Binding-site contacts:
Ligand atom N1 contacts residue PHE161 of chain 1.C at 4.1 Å.
Ligand atom N1 contacts residue THR93 of chain 1.C at 4.0 Å.
Ligand atom C6 contacts residue THR94 of chain 1.C at 3.9 Å.
Ligand atom O4 contacts residue PHE161 of chain 1.C at 4.2 Å.
Ligand atom O2 contacts residue PHE161 of chain 1.C at 4.0 Å.
Ligand atom N3 contacts residue GLN165 of chain 1.C at 2.8 Å (h-bond).
Ligand atom O2 contacts residue PHE194 of chain 1.C at 3.9 Å.
Ligand atom CM5 contacts residue ILE219 of chain 1.C at 3.7 Å (hydrophobic).
Ligand atom C4 contacts residue PHE161 of chain 1.C at 3.7 Å (hydrophobic).
Ligand atom C2 contacts residue GOL1 of chain 1.R at 3.9 Å.
Ligand atom N3 contacts residue PHE194 of chain 1.C at 3.7 Å.
Ligand atom C5 contacts residue THR94 of chain 1.C at 3.8 Å.
Ligand atom C4 contacts residue GLY95 of chain 1.C at 3.6 Å.
Ligand atom O2 contacts residue GLU195 of chain 1.C at 3.2 Å.
Ligand atom O2 contacts residue GLN165 of chain 1.C at 2.9 Å (h-bond).
Ligand atom O4 contacts residue GLY95 of chain 1.C at 3.7 Å.
Ligand atom CM5 contacts residue GLY95 of chain 1.C at 3.6 Å.
Ligand atom C4 contacts residue ARG167 of chain 1.C at 3.9 Å.
Ligand atom C2 contacts residue PHE194 of chain 1.C at 3.7 Å (hydrophobic).
Ligand atom CM5 contacts residue THR94 of chain 1.C at 3.7 Å.
Ligand atom C6 contacts residue PHE161 of chain 1.C at 4.2 Å (hydrophobic).
Ligand atom N1 contacts residue GOL1 of chain 1.R at 2.8 Å (h-bond).
Ligand atom C5 contacts residue PHE161 of chain 1.C at 4.0 Å (hydrophobic).
Ligand atom C6 contacts residue THR93 of chain 1.C at 3.9 Å.
Ligand atom CM5 contacts residue ILE220 of chain 1.C at 3.6 Å (hydrophobic).
Ligand atom C6 contacts residue GOL1 of chain 1.R at 3.5 Å.
Ligand atom N3 contacts residue ARG167 of chain 1.C at 4.2 Å.
Ligand atom C5 contacts residue GLY95 of chain 1.C at 3.5 Å.
Ligand atom C4 contacts residue GLN165 of chain 1.C at 3.7 Å.
Ligand atom C2 contacts residue GLU195 of chain 1.C at 3.9 Å.
Ligand atom N3 contacts residue PHE161 of chain 1.C at 3.6 Å.
Ligand atom O4 contacts residue GLN165 of chain 1.C at 3.6 Å.
Ligand atom O4 contacts residue ILE220 of chain 1.C at 3.7 Å.
Ligand atom C2 contacts residue GLN165 of chain 1.C at 3.7 Å.
Ligand atom C6 contacts residue GLY95 of chain 1.C at 4.0 Å.
Ligand atom O2 contacts residue MET196 of chain 1.C at 3.4 Å.
Ligand atom C2 contacts residue PHE161 of chain 1.C at 3.8 Å (hydrophobic).
Ligand atom O4 contacts residue ARG167 of chain 1.C at 2.9 Å (salt-bridge).
Ligand atom O2 contacts residue GOL1 of chain 1.R at 4.1 Å.
Ligand atom N1 contacts residue PHE194 of chain 1.C at 4.1 Å.

Sequence of chain 1.C:
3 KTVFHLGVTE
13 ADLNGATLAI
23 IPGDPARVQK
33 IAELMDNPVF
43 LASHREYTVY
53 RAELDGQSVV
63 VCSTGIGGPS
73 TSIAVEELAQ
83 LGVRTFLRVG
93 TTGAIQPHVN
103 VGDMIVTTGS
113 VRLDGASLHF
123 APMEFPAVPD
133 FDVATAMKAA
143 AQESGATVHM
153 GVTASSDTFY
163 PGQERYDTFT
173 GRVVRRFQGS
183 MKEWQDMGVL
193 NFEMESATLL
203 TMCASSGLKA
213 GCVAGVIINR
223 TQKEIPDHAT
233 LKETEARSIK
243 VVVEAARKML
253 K

This small molecule binds to this protein.
Small molecule (SMILES): Cc1c[nH]c(=O)[nH]c1=O